The small molecule below binds the protein below.
Small molecule (SMILES): O=C[C@H](O)[C@@H](O)[C@H](O)[C@H](O)CO

Sequence of chain 2.B:
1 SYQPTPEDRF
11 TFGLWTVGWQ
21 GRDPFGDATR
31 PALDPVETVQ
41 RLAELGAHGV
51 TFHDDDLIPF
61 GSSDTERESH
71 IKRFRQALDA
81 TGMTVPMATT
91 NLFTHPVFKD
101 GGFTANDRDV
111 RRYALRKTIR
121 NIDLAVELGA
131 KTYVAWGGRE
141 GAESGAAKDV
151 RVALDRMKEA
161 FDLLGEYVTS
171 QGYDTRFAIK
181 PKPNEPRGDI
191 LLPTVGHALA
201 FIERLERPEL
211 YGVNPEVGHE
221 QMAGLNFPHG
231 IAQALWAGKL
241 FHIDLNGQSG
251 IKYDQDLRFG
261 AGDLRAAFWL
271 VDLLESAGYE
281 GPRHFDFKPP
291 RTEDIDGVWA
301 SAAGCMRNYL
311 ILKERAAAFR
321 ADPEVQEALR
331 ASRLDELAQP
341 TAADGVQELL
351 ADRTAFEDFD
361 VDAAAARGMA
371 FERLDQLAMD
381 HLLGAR

Binding-site contacts:
Ligand atom C5 contacts residue HIS53 of chain 2.B at 3.0 Å.
Ligand atom C4 contacts residue TRP136 of chain 2.B at 3.7 Å (hydrophobic).
Ligand atom C4 contacts residue ASP286 of chain 2.B at 3.7 Å.
Ligand atom O2 contacts residue LYS180 of chain 2.B at 2.6 Å (salt-bridge).
Ligand atom O5 contacts residue TRP136 of chain 2.B at 3.0 Å.
Ligand atom O6 contacts residue TRP136 of chain 2.B at 3.6 Å.
Ligand atom C1 contacts residue OH1 of chain 2.H at 2.9 Å.
Ligand atom O1 contacts residue MG1 of chain 2.G at 3.2 Å.
Ligand atom O6 contacts residue VAL134 of chain 2.B at 3.2 Å.
Ligand atom C3 contacts residue TRP136 of chain 2.B at 3.5 Å (hydrophobic).
Ligand atom O2 contacts residue GLU216 of chain 2.B at 2.9 Å (salt-bridge).
Ligand atom O1 contacts residue PHE25 of chain 2.A at 3.8 Å.
Ligand atom O1 contacts residue LYS182 of chain 2.B at 3.0 Å (salt-bridge).
Ligand atom O1 contacts residue TRP136 of chain 2.B at 3.6 Å.
Ligand atom C2 contacts residue TRP136 of chain 2.B at 3.5 Å (hydrophobic).
Ligand atom O5 contacts residue PHE93 of chain 2.B at 3.3 Å.
Ligand atom O1 contacts residue ASP254 of chain 2.B at 3.1 Å (salt-bridge).
Ligand atom O2 contacts residue ASP286 of chain 2.B at 3.5 Å (salt-bridge).
Ligand atom C1 contacts residue MG1 of chain 2.G at 3.8 Å.
Ligand atom O3 contacts residue ASP286 of chain 2.B at 3.1 Å (salt-bridge).
Ligand atom C3 contacts residue ASP286 of chain 2.B at 3.9 Å.
Ligand atom O4 contacts residue ASP286 of chain 2.B at 2.5 Å (salt-bridge).
Ligand atom C2 contacts residue OH1 of chain 2.H at 3.3 Å.
Ligand atom C2 contacts residue LYS180 of chain 2.B at 3.7 Å.
Ligand atom O5 contacts residue HIS53 of chain 2.B at 2.7 Å (h-bond).
Ligand atom O2 contacts residue MG1 of chain 2.G at 3.7 Å.
Ligand atom C1 contacts residue PHE25 of chain 2.A at 3.6 Å (hydrophobic).
Ligand atom O3 contacts residue TRP15 of chain 2.B at 3.8 Å.
Ligand atom O4 contacts residue LYS180 of chain 2.B at 2.7 Å (salt-bridge).
Ligand atom O2 contacts residue HIS219 of chain 2.B at 3.4 Å.
Ligand atom C1 contacts residue TRP136 of chain 2.B at 3.5 Å (hydrophobic).
Ligand atom O1 contacts residue HIS219 of chain 2.B at 3.2 Å (h-bond).
Ligand atom O1 contacts residue OH1 of chain 2.H at 3.0 Å (h-bond).
Ligand atom C3 contacts residue OH1 of chain 2.H at 3.9 Å.
Ligand atom O6 contacts residue LYS180 of chain 2.B at 3.5 Å.
Ligand atom C6 contacts residue THR89 of chain 2.B at 3.6 Å.
Ligand atom O3 contacts residue OH1 of chain 2.H at 3.4 Å (h-bond).
Ligand atom O2 contacts residue OH1 of chain 2.H at 2.7 Å (h-bond).
Ligand atom C4 contacts residue LYS180 of chain 2.B at 3.4 Å.
Ligand atom C6 contacts residue HIS53 of chain 2.B at 3.2 Å.

Sequence of chain 2.A:
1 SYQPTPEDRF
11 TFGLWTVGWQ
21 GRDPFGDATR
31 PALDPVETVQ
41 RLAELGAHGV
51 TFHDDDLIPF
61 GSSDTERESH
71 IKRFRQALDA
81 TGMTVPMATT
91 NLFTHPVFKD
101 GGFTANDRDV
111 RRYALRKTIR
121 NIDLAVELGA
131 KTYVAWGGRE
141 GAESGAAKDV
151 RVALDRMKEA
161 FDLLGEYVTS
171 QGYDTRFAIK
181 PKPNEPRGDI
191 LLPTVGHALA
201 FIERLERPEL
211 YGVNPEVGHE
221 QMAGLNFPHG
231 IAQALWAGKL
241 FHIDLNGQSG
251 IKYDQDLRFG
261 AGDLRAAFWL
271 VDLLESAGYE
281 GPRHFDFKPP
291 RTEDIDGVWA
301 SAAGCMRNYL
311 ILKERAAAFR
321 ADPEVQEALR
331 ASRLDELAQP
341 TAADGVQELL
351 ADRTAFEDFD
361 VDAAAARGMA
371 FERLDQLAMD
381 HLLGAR